Binding-site contacts:
Ligand atom C16 contacts residue CYS87 of chain 1.A at 3.6 Å (hydrophobic).
Ligand atom O42 contacts residue TYR275 of chain 1.A at 2.3 Å (h-bond).
Ligand atom O42 contacts residue HIS251 of chain 1.A at 2.7 Å (h-bond).
Ligand atom C38 contacts residue LEU271 of chain 1.A at 3.8 Å (hydrophobic).
Ligand atom C20 contacts residue SER91 of chain 1.A at 3.4 Å.
Ligand atom C31 contacts residue HIS251 of chain 1.A at 3.8 Å.
Ligand atom C8 contacts residue MET166 of chain 1.A at 3.6 Å (hydrophobic).
Ligand atom C2 contacts residue HIS251 of chain 1.A at 3.9 Å.
Ligand atom C3 contacts residue CYS87 of chain 1.A at 3.7 Å (hydrophobic).
Ligand atom C38 contacts residue TYR275 of chain 1.A at 3.1 Å (hydrophobic).
Ligand atom O41 contacts residue TYR275 of chain 1.A at 3.2 Å (h-bond).
Ligand atom S24 contacts residue LEU132 of chain 1.A at 3.8 Å.
Ligand atom C9 contacts residue MET166 of chain 1.A at 3.4 Å (hydrophobic).
Ligand atom C8 contacts residue PHE165 of chain 1.A at 3.3 Å (hydrophobic).
Ligand atom C18 contacts residue ARG90 of chain 1.A at 3.9 Å.
Ligand atom C3 contacts residue PHE84 of chain 1.A at 3.6 Å (hydrophobic).
Ligand atom O41 contacts residue LEU271 of chain 1.A at 3.6 Å.
Ligand atom C2 contacts residue CYS87 of chain 1.A at 3.8 Å (hydrophobic).
Ligand atom C38 contacts residue HIS125 of chain 1.A at 3.8 Å.
Ligand atom C6 contacts residue PHE84 of chain 1.A at 3.6 Å (hydrophobic).
Ligand atom C7 contacts residue PHE165 of chain 1.A at 3.6 Å (hydrophobic).
Ligand atom O41 contacts residue SER91 of chain 1.A at 3.4 Å (h-bond).
Ligand atom O29 contacts residue LYS169 of chain 1.A at 3.3 Å.
Ligand atom CL1 contacts residue ILE83 of chain 1.A at 3.6 Å.
Ligand atom C35 contacts residue LEU271 of chain 1.A at 3.5 Å (hydrophobic).
Ligand atom O41 contacts residue HIS125 of chain 1.A at 2.9 Å (h-bond).
Ligand atom C38 contacts residue HIS251 of chain 1.A at 3.8 Å.
Ligand atom C16 contacts residue MET166 of chain 1.A at 3.7 Å (hydrophobic).
Ligand atom C9 contacts residue PHE165 of chain 1.A at 3.4 Å (hydrophobic).
Ligand atom C5 contacts residue PHE165 of chain 1.A at 3.9 Å (hydrophobic).
Ligand atom C4 contacts residue CYS87 of chain 1.A at 3.8 Å (hydrophobic).
Ligand atom O30 contacts residue HIS251 of chain 1.A at 3.3 Å.
Ligand atom C17 contacts residue CYS87 of chain 1.A at 3.7 Å (hydrophobic).
Ligand atom N26 contacts residue ARG90 of chain 1.A at 3.3 Å.
Ligand atom C19 contacts residue SER91 of chain 1.A at 3.7 Å.
Ligand atom CL1 contacts residue LEU158 of chain 1.A at 3.6 Å.
Ligand atom CL1 contacts residue PHE162 of chain 1.A at 3.7 Å.
Ligand atom O30 contacts residue TYR129 of chain 1.A at 3.2 Å (h-bond).
Ligand atom C25 contacts residue LEU132 of chain 1.A at 3.8 Å (hydrophobic).
Ligand atom O42 contacts residue LEU255 of chain 1.A at 3.6 Å.

Sequence of chain 1.A:
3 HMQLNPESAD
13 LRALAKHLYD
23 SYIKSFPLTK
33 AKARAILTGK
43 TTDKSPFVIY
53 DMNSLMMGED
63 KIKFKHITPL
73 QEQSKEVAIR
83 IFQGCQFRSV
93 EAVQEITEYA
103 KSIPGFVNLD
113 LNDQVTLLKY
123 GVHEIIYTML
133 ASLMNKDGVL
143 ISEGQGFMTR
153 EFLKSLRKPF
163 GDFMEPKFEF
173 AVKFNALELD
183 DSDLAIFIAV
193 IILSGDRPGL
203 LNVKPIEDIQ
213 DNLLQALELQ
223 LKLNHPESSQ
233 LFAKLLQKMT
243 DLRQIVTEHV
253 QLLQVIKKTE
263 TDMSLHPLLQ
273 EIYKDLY

The protein below binds the small molecule below.
Small molecule (SMILES): O=C(O)CCCc1cc2cc(Cl)ccc2n1S(=O)(=O)c1ccc2ncsc2c1